The small molecule below binds the protein below.
Small molecule (SMILES): CC(=O)N[C@H](C(=O)N[C@H](C(=O)N[C@@H](CC(C)C)C(=O)N[C@@H](C[C@@H]1CCNC1=O)C(C)=O)[C@@H](C)OCc1ccccc1)C(C)C

Sequence of chain 1.A:
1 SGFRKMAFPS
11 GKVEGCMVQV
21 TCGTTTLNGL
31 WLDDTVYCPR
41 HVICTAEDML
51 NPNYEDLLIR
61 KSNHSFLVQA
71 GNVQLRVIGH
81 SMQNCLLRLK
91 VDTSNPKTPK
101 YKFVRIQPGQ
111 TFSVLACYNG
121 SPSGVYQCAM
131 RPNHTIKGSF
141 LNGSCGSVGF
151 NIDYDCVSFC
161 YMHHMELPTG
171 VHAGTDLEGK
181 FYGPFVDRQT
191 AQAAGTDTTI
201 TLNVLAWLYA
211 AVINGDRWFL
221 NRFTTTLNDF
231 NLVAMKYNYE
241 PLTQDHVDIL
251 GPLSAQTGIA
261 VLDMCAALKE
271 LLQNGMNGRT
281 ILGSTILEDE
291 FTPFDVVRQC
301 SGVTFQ

Binding-site contacts:
Ligand atom CG2 contacts residue THR190 of chain 1.A at 3.7 Å.
Ligand atom CB contacts residue SER144 of chain 1.A at 3.7 Å.
Ligand atom N contacts residue HIS164 of chain 1.A at 3.5 Å (h-bond).
Ligand atom O contacts residue GLU166 of chain 1.A at 2.8 Å (salt-bridge).
Ligand atom CB contacts residue GLN189 of chain 1.A at 3.7 Å.
Ligand atom N contacts residue GLN189 of chain 1.A at 3.2 Å (h-bond).
Ligand atom CMK contacts residue HIS41 of chain 1.A at 3.3 Å.
Ligand atom CH3 contacts residue THR190 of chain 1.A at 3.7 Å.
Ligand atom CAE contacts residue GLU166 of chain 1.A at 3.6 Å.
Ligand atom C2 contacts residue PRO168 of chain 1.A at 3.6 Å (hydrophobic).
Ligand atom O contacts residue GLN189 of chain 1.A at 2.7 Å (h-bond).
Ligand atom CD2 contacts residue GLU166 of chain 1.A at 3.4 Å.
Ligand atom CA contacts residue GLN189 of chain 1.A at 3.5 Å.
Ligand atom C contacts residue GLN189 of chain 1.A at 3.4 Å.
Ligand atom CA contacts residue ASN142 of chain 1.A at 3.7 Å.
Ligand atom OAD contacts residue HIS172 of chain 1.A at 3.3 Å.
Ligand atom O contacts residue MET165 of chain 1.A at 3.6 Å.
Ligand atom N contacts residue THR190 of chain 1.A at 3.6 Å.
Ligand atom NAH contacts residue GLU166 of chain 1.A at 3.0 Å (salt-bridge).
Ligand atom N contacts residue GLU166 of chain 1.A at 2.8 Å (salt-bridge).
Ligand atom C3 contacts residue PRO168 of chain 1.A at 3.7 Å (hydrophobic).
Ligand atom CB contacts residue GLU166 of chain 1.A at 3.7 Å.
Ligand atom CD1 contacts residue MET49 of chain 1.A at 3.6 Å (hydrophobic).
Ligand atom CD2 contacts residue MET49 of chain 1.A at 3.5 Å (hydrophobic).
Ligand atom CA contacts residue GLU166 of chain 1.A at 3.6 Å.
Ligand atom OAD contacts residue MET165 of chain 1.A at 3.5 Å.
Ligand atom CAE contacts residue PHE140 of chain 1.A at 3.3 Å (hydrophobic).
Ligand atom O contacts residue SER144 of chain 1.A at 3.2 Å (h-bond).
Ligand atom CMK contacts residue CYS145 of chain 1.A at 1.8 Å (hydrophobic).
Ligand atom NAH contacts residue PHE140 of chain 1.A at 2.9 Å (h-bond).
Ligand atom O contacts residue CYS145 of chain 1.A at 3.1 Å (h-bond).
Ligand atom C contacts residue CYS145 of chain 1.A at 2.8 Å (hydrophobic).
Ligand atom O contacts residue PRO168 of chain 1.A at 2.9 Å.
Ligand atom OAD contacts residue HIS163 of chain 1.A at 2.6 Å (h-bond).
Ligand atom C7 contacts residue GLU166 of chain 1.A at 3.5 Å.
Ligand atom O contacts residue ASN142 of chain 1.A at 3.4 Å (h-bond).
Ligand atom OAD contacts residue GLU166 of chain 1.A at 3.3 Å.
Ligand atom CMK contacts residue HIS164 of chain 1.A at 3.6 Å.
Ligand atom CD2 contacts residue HIS163 of chain 1.A at 3.6 Å.
Ligand atom O contacts residue GLY143 of chain 1.A at 3.0 Å (h-bond).